Sequence of chain 1.A:
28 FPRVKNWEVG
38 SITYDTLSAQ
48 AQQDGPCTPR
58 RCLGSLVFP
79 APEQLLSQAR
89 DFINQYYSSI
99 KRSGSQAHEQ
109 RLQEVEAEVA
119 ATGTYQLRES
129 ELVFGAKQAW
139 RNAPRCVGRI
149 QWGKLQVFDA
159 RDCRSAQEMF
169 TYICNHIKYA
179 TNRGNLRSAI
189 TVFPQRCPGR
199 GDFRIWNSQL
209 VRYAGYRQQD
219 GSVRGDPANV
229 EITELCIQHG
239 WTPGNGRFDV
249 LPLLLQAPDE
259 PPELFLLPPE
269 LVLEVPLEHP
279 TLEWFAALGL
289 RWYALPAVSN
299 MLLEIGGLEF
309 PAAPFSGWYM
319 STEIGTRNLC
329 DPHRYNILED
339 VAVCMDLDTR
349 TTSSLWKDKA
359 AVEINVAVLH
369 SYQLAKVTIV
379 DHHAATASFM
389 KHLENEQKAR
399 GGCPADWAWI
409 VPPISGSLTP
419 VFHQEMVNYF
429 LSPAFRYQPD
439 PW

Binding-site contacts:
Ligand atom C07 contacts residue PHE313 of chain 1.B at 3.6 Å (hydrophobic).
Ligand atom C03 contacts residue PRO294 of chain 1.B at 3.9 Å (hydrophobic).
Ligand atom C23 contacts residue TRP34 of chain 1.A at 3.8 Å (hydrophobic).
Ligand atom C2' contacts residue HEM1 of chain 1.N at 3.1 Å.
Ligand atom C22 contacts residue PHE65 of chain 1.B at 4.0 Å (hydrophobic).
Ligand atom C02 contacts residue TRP316 of chain 1.B at 3.8 Å (hydrophobic).
Ligand atom C06 contacts residue GLU321 of chain 1.B at 3.5 Å.
Ligand atom C4' contacts residue HEM1 of chain 1.N at 3.5 Å.
Ligand atom O11 contacts residue HEM1 of chain 1.N at 2.9 Å (h-bond).
Ligand atom C24 contacts residue PHE65 of chain 1.B at 4.0 Å (hydrophobic).
Ligand atom C5' contacts residue HEM1 of chain 1.N at 3.5 Å.
Ligand atom C02 contacts residue HEM1 of chain 1.N at 3.8 Å.
Ligand atom N02 contacts residue TRP316 of chain 1.B at 2.8 Å (h-bond).
Ligand atom N02 contacts residue GLU321 of chain 1.B at 2.8 Å (salt-bridge).
Ligand atom C08 contacts residue GLU321 of chain 1.B at 3.4 Å.
Ligand atom N01 contacts residue HEM1 of chain 1.N at 4.1 Å.
Ligand atom N01 contacts residue PRO294 of chain 1.B at 4.0 Å.
Ligand atom C26 contacts residue PHE65 of chain 1.B at 3.6 Å (hydrophobic).
Ligand atom C07 contacts residue GLY315 of chain 1.B at 3.9 Å.
Ligand atom C02 contacts residue GLU321 of chain 1.B at 3.6 Å.
Ligand atom N02 contacts residue HEM1 of chain 1.N at 3.4 Å.
Ligand atom C10 contacts residue HEM1 of chain 1.N at 3.4 Å.
Ligand atom C10 contacts residue VAL296 of chain 1.B at 4.0 Å (hydrophobic).
Ligand atom C03 contacts residue HEM1 of chain 1.N at 3.3 Å.
Ligand atom N21 contacts residue PHE65 of chain 1.B at 3.8 Å.
Ligand atom O09 contacts residue VAL296 of chain 1.B at 3.5 Å.
Ligand atom C25 contacts residue PHE65 of chain 1.B at 3.7 Å (hydrophobic).
Ligand atom C3' contacts residue HEM1 of chain 1.N at 3.4 Å.
Ligand atom C07 contacts residue PRO294 of chain 1.B at 4.0 Å (hydrophobic).
Ligand atom N02 contacts residue PRO294 of chain 1.B at 4.0 Å.
Ligand atom C02 contacts residue PRO294 of chain 1.B at 3.9 Å (hydrophobic).
Ligand atom C05 contacts residue VAL296 of chain 1.B at 3.6 Å (hydrophobic).
Ligand atom C23 contacts residue PHE65 of chain 1.B at 4.0 Å (hydrophobic).
Ligand atom N02 contacts residue TYR317 of chain 1.B at 3.8 Å.
Ligand atom O09 contacts residue HEM1 of chain 1.N at 3.7 Å.
Ligand atom C04 contacts residue HEM1 of chain 1.N at 4.1 Å.
Ligand atom C07 contacts residue HEM1 of chain 1.N at 3.5 Å.
Ligand atom N01 contacts residue GLU321 of chain 1.B at 2.7 Å (salt-bridge).
Ligand atom N1' contacts residue HEM1 of chain 1.N at 2.5 Å (h-bond).
Ligand atom C08 contacts residue HEM1 of chain 1.N at 3.6 Å.

Sequence of chain 1.B:
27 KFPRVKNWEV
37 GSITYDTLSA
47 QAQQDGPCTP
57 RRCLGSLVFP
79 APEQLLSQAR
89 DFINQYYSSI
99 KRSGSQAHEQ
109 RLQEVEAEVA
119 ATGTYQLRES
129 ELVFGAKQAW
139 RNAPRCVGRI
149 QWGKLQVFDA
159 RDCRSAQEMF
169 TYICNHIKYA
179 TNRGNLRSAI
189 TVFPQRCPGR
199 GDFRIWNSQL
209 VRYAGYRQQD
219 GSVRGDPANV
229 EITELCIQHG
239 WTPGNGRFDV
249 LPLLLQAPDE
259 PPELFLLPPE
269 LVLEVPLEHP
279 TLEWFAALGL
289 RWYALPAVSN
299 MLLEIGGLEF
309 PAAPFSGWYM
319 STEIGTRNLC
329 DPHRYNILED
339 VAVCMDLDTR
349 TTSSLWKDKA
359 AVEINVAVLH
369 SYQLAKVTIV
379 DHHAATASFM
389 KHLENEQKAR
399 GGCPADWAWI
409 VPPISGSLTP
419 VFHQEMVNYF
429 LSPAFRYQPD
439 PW

The small molecule below binds the protein below.
Small molecule (SMILES): Cc1cc(N)nc(COC[C@H]2C[C@H](OCc3cc(C)cc(N)n3)CN2)c1